Binding-site contacts:
Ligand atom C5 contacts residue GLY234 of chain 1.A at 4.4 Å.
Ligand atom C7 contacts residue ASN231 of chain 1.A at 3.1 Å.
Ligand atom O7 contacts residue ILE269 of chain 1.A at 4.3 Å.
Ligand atom C8 contacts residue SER271 of chain 1.A at 3.5 Å.
Ligand atom O7 contacts residue ASN231 of chain 1.A at 3.0 Å (h-bond).
Ligand atom C8 contacts residue ASN231 of chain 1.A at 4.3 Å.
Ligand atom N2 contacts residue ASN231 of chain 1.A at 2.9 Å (h-bond).
Ligand atom C2 contacts residue THR233 of chain 1.A at 4.2 Å.
Ligand atom O6 contacts residue PRO235 of chain 1.A at 3.9 Å.
Ligand atom C5 contacts residue ASN231 of chain 1.A at 3.8 Å.
Ligand atom C8 contacts residue ILE274 of chain 1.A at 4.5 Å (hydrophobic).
Ligand atom C5 contacts residue THR233 of chain 1.A at 4.4 Å.
Ligand atom O5 contacts residue ASN231 of chain 1.A at 2.5 Å (h-bond).
Ligand atom C6 contacts residue GLY234 of chain 1.A at 4.5 Å.
Ligand atom C8 contacts residue ILE269 of chain 1.A at 4.1 Å (hydrophobic).
Ligand atom C2 contacts residue ASN231 of chain 1.A at 2.6 Å.
Ligand atom C3 contacts residue THR233 of chain 1.A at 4.1 Å.
Ligand atom C8 contacts residue PRO235 of chain 1.A at 3.7 Å (hydrophobic).
Ligand atom C1 contacts residue ASN231 of chain 1.A at 1.5 Å.
Ligand atom N2 contacts residue THR233 of chain 1.A at 4.1 Å.
Ligand atom O7 contacts residue HIS348 of chain 1.A at 3.6 Å.
Ligand atom C4 contacts residue ASN231 of chain 1.A at 4.4 Å.
Ligand atom C7 contacts residue HIS348 of chain 1.A at 4.3 Å.
Ligand atom C3 contacts residue ASN231 of chain 1.A at 3.9 Å.
Ligand atom O5 contacts residue THR233 of chain 1.A at 4.5 Å.
Ligand atom C1 contacts residue THR233 of chain 1.A at 3.6 Å.
Ligand atom O6 contacts residue GLY234 of chain 1.A at 3.6 Å.

Sequence of chain 1.A:
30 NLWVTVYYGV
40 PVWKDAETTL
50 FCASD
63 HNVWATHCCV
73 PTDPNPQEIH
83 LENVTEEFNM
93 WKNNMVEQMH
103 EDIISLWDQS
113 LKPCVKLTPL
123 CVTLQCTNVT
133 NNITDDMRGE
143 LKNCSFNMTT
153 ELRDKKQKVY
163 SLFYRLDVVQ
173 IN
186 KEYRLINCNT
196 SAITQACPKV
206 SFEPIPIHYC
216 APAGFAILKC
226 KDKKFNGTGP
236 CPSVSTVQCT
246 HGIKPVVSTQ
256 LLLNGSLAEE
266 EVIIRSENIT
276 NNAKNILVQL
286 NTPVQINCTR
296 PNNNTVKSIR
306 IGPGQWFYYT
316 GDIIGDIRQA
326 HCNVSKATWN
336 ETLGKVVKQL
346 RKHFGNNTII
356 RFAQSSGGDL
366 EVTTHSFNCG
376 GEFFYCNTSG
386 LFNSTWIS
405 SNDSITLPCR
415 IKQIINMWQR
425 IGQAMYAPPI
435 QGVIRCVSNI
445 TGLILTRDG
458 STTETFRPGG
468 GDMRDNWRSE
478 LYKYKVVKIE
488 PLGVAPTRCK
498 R

The protein below binds the small molecule below.
Small molecule (SMILES): CC(=O)N[C@H]1[C@H](O[C@H]2[C@H](O)[C@@H](NC(C)=O)CO[C@@H]2CO)O[C@H](CO)[C@@H](O)[C@@H]1O